This protein binds this small molecule.
Small molecule (SMILES): O=C(O)[C@@H]1O[C@H](O[C@H]2[C@@H](OS(=O)(=O)O)O[C@@H](O)[C@H](NS(=O)(=O)O)[C@H]2O)[C@@H](OS(=O)(=O)O)[C@H](O)[C@@H]1O

Sequence of chain 45.D:
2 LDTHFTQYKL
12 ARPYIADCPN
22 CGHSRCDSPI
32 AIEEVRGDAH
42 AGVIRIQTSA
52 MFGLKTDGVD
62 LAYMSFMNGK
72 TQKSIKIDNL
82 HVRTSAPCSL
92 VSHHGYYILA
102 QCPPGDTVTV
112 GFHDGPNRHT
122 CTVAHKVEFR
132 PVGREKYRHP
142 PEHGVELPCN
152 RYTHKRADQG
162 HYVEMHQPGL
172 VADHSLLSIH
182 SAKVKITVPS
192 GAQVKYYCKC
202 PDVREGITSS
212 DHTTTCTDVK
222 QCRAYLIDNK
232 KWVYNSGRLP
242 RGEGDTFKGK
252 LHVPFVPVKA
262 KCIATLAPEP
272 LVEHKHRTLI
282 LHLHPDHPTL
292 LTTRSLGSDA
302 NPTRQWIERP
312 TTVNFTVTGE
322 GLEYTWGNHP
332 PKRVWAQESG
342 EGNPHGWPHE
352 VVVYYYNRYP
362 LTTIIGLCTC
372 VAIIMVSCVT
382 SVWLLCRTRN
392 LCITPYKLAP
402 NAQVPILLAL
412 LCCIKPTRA

Binding-site contacts:
Ligand atom O5B contacts residue LYS156 of chain 45.D at 3.3 Å.
Ligand atom OAH contacts residue ASP3 of chain 45.D at 4.0 Å.
Ligand atom O3 contacts residue ARG157 of chain 45.D at 3.3 Å (salt-bridge).
Ligand atom C2 contacts residue ALA158 of chain 45.D at 3.7 Å (hydrophobic).
Ligand atom C6 contacts residue HIS94 of chain 45.D at 3.9 Å.
Ligand atom C6 contacts residue LEU62 of chain 45.D at 3.5 Å (hydrophobic).
Ligand atom O6A contacts residue HIS155 of chain 45.D at 3.8 Å.
Ligand atom C3 contacts residue LYS156 of chain 45.D at 4.0 Å.
Ligand atom O3 contacts residue ALA158 of chain 45.D at 3.0 Å (h-bond).
Ligand atom OAF contacts residue ALA158 of chain 45.D at 3.3 Å.
Ligand atom OAH contacts residue LEU2 of chain 45.D at 2.8 Å (h-bond).
Ligand atom OAH contacts residue THR4 of chain 45.D at 3.7 Å.
Ligand atom O6B contacts residue HIS155 of chain 45.D at 3.3 Å (h-bond).
Ligand atom SAG contacts residue THR4 of chain 45.D at 3.9 Å.
Ligand atom O4 contacts residue HIS155 of chain 45.D at 3.5 Å (h-bond).
Ligand atom O6B contacts residue LEU62 of chain 45.D at 4.0 Å.
Ligand atom OAH contacts residue ARG157 of chain 45.D at 3.1 Å (salt-bridge).
Ligand atom O6B contacts residue HIS94 of chain 45.D at 4.0 Å.
Ligand atom C3 contacts residue ALA158 of chain 45.D at 4.0 Å (hydrophobic).
Ligand atom O6B contacts residue LYS156 of chain 45.D at 3.3 Å.
Ligand atom OAF contacts residue THR4 of chain 45.D at 2.9 Å (h-bond).
Ligand atom C6 contacts residue HIS155 of chain 45.D at 3.4 Å.
Ligand atom O4 contacts residue LYS156 of chain 45.D at 3.5 Å.
Ligand atom O4 contacts residue SER93 of chain 45.D at 3.0 Å (h-bond).
Ligand atom C6 contacts residue SER93 of chain 45.D at 4.0 Å.
Ligand atom O6A contacts residue HIS94 of chain 45.D at 3.2 Å (h-bond).
Ligand atom C3 contacts residue ARG157 of chain 45.D at 3.7 Å.
Ligand atom C4 contacts residue LYS156 of chain 45.D at 4.0 Å.
Ligand atom C5 contacts residue LEU62 of chain 45.D at 3.8 Å (hydrophobic).
Ligand atom SAG contacts residue ARG157 of chain 45.D at 3.6 Å (salt-bridge).
Ligand atom C5 contacts residue HIS155 of chain 45.D at 4.0 Å.
Ligand atom O6B contacts residue ARG157 of chain 45.D at 3.3 Å (salt-bridge).
Ligand atom OAF contacts residue ARG157 of chain 45.D at 2.8 Å (salt-bridge).
Ligand atom O5 contacts residue LYS156 of chain 45.D at 3.4 Å.
Ligand atom O6A contacts residue SER93 of chain 45.D at 3.2 Å.
Ligand atom O5 contacts residue HIS155 of chain 45.D at 3.6 Å.
Ligand atom OBI contacts residue LYS156 of chain 45.D at 4.0 Å.
Ligand atom O5 contacts residue ARG157 of chain 45.D at 3.8 Å.
Ligand atom O3 contacts residue LYS156 of chain 45.D at 3.0 Å.
Ligand atom O6A contacts residue LEU62 of chain 45.D at 3.4 Å.